Sequence of chain 1.A:
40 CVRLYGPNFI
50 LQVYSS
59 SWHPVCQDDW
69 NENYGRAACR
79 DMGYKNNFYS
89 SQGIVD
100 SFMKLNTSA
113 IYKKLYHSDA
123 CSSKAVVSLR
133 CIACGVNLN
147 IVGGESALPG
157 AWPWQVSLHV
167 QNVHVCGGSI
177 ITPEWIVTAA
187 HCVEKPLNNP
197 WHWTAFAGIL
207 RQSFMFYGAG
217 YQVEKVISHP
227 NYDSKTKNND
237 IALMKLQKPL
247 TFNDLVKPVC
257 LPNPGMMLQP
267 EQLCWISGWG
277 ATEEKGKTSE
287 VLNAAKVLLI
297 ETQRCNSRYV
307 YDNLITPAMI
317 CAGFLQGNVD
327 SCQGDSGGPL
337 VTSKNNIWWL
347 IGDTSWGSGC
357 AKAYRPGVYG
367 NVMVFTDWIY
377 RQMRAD

This small molecule binds to this protein.
Small molecule (SMILES): CC(=O)N[C@H]1[C@H](O[C@H]2[C@H](O)[C@@H](NC(C)=O)CO[C@@H]2CO)O[C@H](CO)[C@@H](O)[C@@H]1O

Binding-site contacts:
Ligand atom C5 contacts residue SER107 of chain 1.A at 4.1 Å.
Ligand atom N2 contacts residue ASN105 of chain 1.A at 3.0 Å (h-bond).
Ligand atom C2 contacts residue ASN105 of chain 1.A at 2.5 Å.
Ligand atom C3 contacts residue ASN105 of chain 1.A at 3.8 Å.
Ligand atom C6 contacts residue SER107 of chain 1.A at 4.4 Å.
Ligand atom C1 contacts residue ASN105 of chain 1.A at 1.4 Å.
Ligand atom O7 contacts residue TYR118 of chain 1.A at 3.8 Å.
Ligand atom C1 contacts residue SER107 of chain 1.A at 3.9 Å.
Ligand atom C5 contacts residue ASN105 of chain 1.A at 3.6 Å.
Ligand atom C8 contacts residue TYR118 of chain 1.A at 3.7 Å (hydrophobic).
Ligand atom C7 contacts residue TYR118 of chain 1.A at 3.7 Å (hydrophobic).
Ligand atom C7 contacts residue ASN105 of chain 1.A at 3.8 Å.
Ligand atom N2 contacts residue TYR118 of chain 1.A at 4.4 Å.
Ligand atom O5 contacts residue ASN105 of chain 1.A at 2.3 Å (h-bond).
Ligand atom C4 contacts residue ASN105 of chain 1.A at 4.2 Å.
Ligand atom O5 contacts residue SER107 of chain 1.A at 3.6 Å.
Ligand atom O7 contacts residue ASN105 of chain 1.A at 4.1 Å.